A small-molecule ligand and the protein it binds are described below.
Small molecule (SMILES): CC(=O)N[C@@H]1[C@@H](O)[C@H](O)[C@@H](CO)O[C@H]1O

Binding-site contacts:
Ligand atom C5 contacts residue ASN243 of chain 1.A at 3.8 Å.
Ligand atom C7 contacts residue ASN243 of chain 1.A at 3.1 Å.
Ligand atom C3 contacts residue ASN243 of chain 1.A at 3.9 Å.
Ligand atom C4 contacts residue ASN243 of chain 1.A at 4.4 Å.
Ligand atom C1 contacts residue ASN243 of chain 1.A at 1.5 Å.
Ligand atom O5 contacts residue LYS231 of chain 1.A at 4.0 Å.
Ligand atom O7 contacts residue ASN243 of chain 1.A at 3.3 Å (h-bond).
Ligand atom C8 contacts residue ASN243 of chain 1.A at 3.6 Å.
Ligand atom O7 contacts residue HIS87 of chain 1.A at 3.6 Å.
Ligand atom C8 contacts residue HIS87 of chain 1.A at 3.4 Å.
Ligand atom N2 contacts residue ASN243 of chain 1.A at 3.0 Å (h-bond).
Ligand atom O7 contacts residue LYS231 of chain 1.A at 4.2 Å.
Ligand atom C2 contacts residue ASN243 of chain 1.A at 2.5 Å.
Ligand atom C7 contacts residue HIS87 of chain 1.A at 3.9 Å.
Ligand atom O6 contacts residue LYS233 of chain 1.A at 3.6 Å.
Ligand atom C1 contacts residue LYS231 of chain 1.A at 4.2 Å.
Ligand atom O5 contacts residue ASN243 of chain 1.A at 2.5 Å (h-bond).

Sequence of chain 1.A:
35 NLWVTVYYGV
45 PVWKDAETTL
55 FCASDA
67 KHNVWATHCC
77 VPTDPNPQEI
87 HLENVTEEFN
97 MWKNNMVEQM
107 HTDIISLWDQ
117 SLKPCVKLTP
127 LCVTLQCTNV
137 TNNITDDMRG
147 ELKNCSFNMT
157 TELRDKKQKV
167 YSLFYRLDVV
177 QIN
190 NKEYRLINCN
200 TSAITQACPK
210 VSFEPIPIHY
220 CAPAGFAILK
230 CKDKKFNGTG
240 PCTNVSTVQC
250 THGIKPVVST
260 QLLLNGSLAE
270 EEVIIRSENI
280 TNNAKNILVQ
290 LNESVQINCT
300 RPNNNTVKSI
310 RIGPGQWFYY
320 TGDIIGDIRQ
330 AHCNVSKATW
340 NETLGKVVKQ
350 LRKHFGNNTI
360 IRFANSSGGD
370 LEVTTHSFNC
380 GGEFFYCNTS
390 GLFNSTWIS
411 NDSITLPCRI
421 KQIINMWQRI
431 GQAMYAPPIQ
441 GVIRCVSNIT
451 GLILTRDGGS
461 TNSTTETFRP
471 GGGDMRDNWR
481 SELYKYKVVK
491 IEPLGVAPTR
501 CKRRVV